Binding-site contacts:
Ligand atom C7 contacts residue HIS655 of chain 1.G at 4.5 Å.
Ligand atom C8 contacts residue HIS655 of chain 1.G at 3.0 Å.
Ligand atom C7 contacts residue ASN657 of chain 1.G at 3.3 Å.
Ligand atom C8 contacts residue VAL656 of chain 1.G at 3.8 Å (hydrophobic).
Ligand atom O5 contacts residue ASN657 of chain 1.G at 2.4 Å (h-bond).
Ligand atom C5 contacts residue ASN657 of chain 1.G at 3.8 Å.
Ligand atom O7 contacts residue ASN657 of chain 1.G at 3.3 Å (h-bond).
Ligand atom C1 contacts residue ASN657 of chain 1.G at 1.5 Å.
Ligand atom C2 contacts residue ASN657 of chain 1.G at 2.5 Å.
Ligand atom N2 contacts residue ASN657 of chain 1.G at 3.0 Å (h-bond).
Ligand atom C3 contacts residue ASN657 of chain 1.G at 3.9 Å.
Ligand atom C4 contacts residue ASN657 of chain 1.G at 4.3 Å.
Ligand atom C8 contacts residue ASN657 of chain 1.G at 3.9 Å.

The protein below binds the small molecule below.
Small molecule (SMILES): CC(=O)N[C@@H]1[C@@H](O)[C@H](O)[C@@H](CO)O[C@H]1O

Sequence of chain 1.G:
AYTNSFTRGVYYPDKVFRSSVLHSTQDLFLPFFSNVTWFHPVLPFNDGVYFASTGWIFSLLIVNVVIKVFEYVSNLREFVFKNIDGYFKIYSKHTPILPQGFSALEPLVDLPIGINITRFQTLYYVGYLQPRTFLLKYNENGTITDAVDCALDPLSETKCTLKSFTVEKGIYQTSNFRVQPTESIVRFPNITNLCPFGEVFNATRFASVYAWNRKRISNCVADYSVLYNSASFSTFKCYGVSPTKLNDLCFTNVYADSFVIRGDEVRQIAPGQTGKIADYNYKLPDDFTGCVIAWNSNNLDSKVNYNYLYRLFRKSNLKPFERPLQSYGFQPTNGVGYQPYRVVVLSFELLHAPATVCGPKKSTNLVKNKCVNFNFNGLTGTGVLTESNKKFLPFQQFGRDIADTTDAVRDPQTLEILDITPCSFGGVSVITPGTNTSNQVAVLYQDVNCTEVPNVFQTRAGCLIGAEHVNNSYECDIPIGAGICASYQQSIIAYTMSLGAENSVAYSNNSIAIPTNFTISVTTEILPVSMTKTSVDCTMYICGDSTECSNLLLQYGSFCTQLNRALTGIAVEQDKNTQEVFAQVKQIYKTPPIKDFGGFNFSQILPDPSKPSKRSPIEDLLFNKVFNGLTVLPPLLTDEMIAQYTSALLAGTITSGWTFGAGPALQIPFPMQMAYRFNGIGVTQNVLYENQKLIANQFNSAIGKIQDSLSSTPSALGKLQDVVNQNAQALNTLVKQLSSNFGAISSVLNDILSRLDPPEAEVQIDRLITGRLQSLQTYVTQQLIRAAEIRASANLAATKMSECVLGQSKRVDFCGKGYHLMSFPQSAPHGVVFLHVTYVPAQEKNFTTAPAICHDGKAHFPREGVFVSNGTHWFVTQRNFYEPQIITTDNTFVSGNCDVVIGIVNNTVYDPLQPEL